Binding-site contacts:
Ligand atom CE1 contacts residue GLN9 of chain 1.K at 3.5 Å.
Ligand atom N contacts residue GLU216 of chain 1.A at 3.4 Å (salt-bridge).
Ligand atom CG contacts residue VAL73 of chain 1.L at 3.6 Å (hydrophobic).
Ligand atom CD2 contacts residue VAL73 of chain 1.L at 3.5 Å (hydrophobic).
Ligand atom CA contacts residue ILE10 of chain 1.K at 3.2 Å (hydrophobic).
Ligand atom CZ contacts residue ILE10 of chain 1.K at 3.9 Å (hydrophobic).
Ligand atom CB contacts residue VAL73 of chain 1.L at 3.3 Å (hydrophobic).
Ligand atom CA contacts residue THR76 of chain 1.L at 3.8 Å.
Ligand atom CB contacts residue ILE10 of chain 1.K at 3.7 Å (hydrophobic).
Ligand atom OXT contacts residue GLN75 of chain 1.L at 3.2 Å (h-bond).
Ligand atom N contacts residue GLN75 of chain 1.K at 2.4 Å (h-bond).
Ligand atom OXT contacts residue GLN9 of chain 1.L at 3.8 Å.
Ligand atom CA contacts residue GLN75 of chain 1.K at 3.6 Å.
Ligand atom O contacts residue GLU216 of chain 1.A at 3.8 Å.
Ligand atom CZ contacts residue LEU77 of chain 1.K at 3.6 Å (hydrophobic).
Ligand atom C contacts residue GLN75 of chain 1.L at 3.9 Å.
Ligand atom CG contacts residue ILE10 of chain 1.K at 3.1 Å (hydrophobic).
Ligand atom O contacts residue GLY74 of chain 1.L at 4.0 Å.
Ligand atom C contacts residue VAL73 of chain 1.L at 4.0 Å (hydrophobic).
Ligand atom CE1 contacts residue ILE10 of chain 1.K at 3.0 Å (hydrophobic).
Ligand atom CD1 contacts residue GLN75 of chain 1.K at 3.6 Å.
Ligand atom CD1 contacts residue VAL73 of chain 1.L at 3.7 Å (hydrophobic).
Ligand atom CD1 contacts residue ARG11 of chain 1.K at 4.0 Å.
Ligand atom CD2 contacts residue ILE10 of chain 1.K at 3.6 Å (hydrophobic).
Ligand atom OXT contacts residue VAL73 of chain 1.L at 3.6 Å (h-bond).
Ligand atom OXT contacts residue THR76 of chain 1.L at 2.6 Å (h-bond).
Ligand atom CE1 contacts residue ARG11 of chain 1.K at 3.7 Å.
Ligand atom CE1 contacts residue GLN75 of chain 1.K at 3.5 Å.
Ligand atom N contacts residue ILE10 of chain 1.K at 2.7 Å (h-bond).
Ligand atom O contacts residue GLN75 of chain 1.K at 3.4 Å (h-bond).
Ligand atom CZ contacts residue ARG11 of chain 1.K at 3.8 Å.
Ligand atom C contacts residue THR76 of chain 1.L at 3.6 Å.
Ligand atom CE2 contacts residue MET12 of chain 1.K at 3.8 Å (hydrophobic).
Ligand atom CB contacts residue THR76 of chain 1.L at 3.7 Å.
Ligand atom CZ contacts residue MET12 of chain 1.K at 3.9 Å (hydrophobic).
Ligand atom O contacts residue PRO218 of chain 1.A at 3.7 Å.
Ligand atom CD1 contacts residue ILE10 of chain 1.K at 3.0 Å (hydrophobic).
Ligand atom C contacts residue GLN75 of chain 1.K at 4.0 Å.
Ligand atom CE2 contacts residue LEU77 of chain 1.K at 3.5 Å (hydrophobic).
Ligand atom CE2 contacts residue ILE10 of chain 1.K at 4.0 Å (hydrophobic).

Sequence of chain 1.A:
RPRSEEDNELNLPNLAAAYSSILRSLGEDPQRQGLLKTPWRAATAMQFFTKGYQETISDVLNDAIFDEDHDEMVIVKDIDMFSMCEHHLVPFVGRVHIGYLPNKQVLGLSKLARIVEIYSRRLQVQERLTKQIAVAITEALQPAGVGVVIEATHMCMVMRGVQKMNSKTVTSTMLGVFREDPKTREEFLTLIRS

Sequence of chain 1.L:
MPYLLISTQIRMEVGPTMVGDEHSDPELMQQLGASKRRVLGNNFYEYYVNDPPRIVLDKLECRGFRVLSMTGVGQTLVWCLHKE

Sequence of chain 1.K:
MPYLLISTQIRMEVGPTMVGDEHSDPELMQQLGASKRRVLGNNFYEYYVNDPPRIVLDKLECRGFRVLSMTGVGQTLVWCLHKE

The small molecule below binds the protein below.
Small molecule (SMILES): N[C@@H](Cc1ccccc1)C(=O)O